Sequence of chain 1.A:
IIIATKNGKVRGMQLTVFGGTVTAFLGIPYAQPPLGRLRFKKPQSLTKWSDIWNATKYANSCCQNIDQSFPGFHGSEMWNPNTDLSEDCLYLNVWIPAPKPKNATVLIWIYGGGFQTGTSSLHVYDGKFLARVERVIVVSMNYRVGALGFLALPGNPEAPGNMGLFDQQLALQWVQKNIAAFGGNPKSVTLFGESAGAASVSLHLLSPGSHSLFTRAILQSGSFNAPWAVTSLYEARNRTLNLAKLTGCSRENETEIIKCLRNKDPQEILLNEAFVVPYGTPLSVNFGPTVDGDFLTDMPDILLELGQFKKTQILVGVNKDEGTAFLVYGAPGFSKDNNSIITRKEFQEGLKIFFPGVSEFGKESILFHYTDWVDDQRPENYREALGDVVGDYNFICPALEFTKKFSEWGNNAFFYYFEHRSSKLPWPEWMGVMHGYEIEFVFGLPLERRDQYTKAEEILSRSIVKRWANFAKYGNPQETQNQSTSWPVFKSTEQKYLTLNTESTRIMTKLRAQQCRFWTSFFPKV

Binding-site contacts:
Ligand atom C3 contacts residue ASN513 of chain 1.A at 3.8 Å.
Ligand atom C7 contacts residue ASN513 of chain 1.A at 3.4 Å.
Ligand atom N2 contacts residue ARG493 of chain 1.A at 4.1 Å.
Ligand atom C7 contacts residue GLU510 of chain 1.A at 4.3 Å.
Ligand atom C7 contacts residue ARG493 of chain 1.A at 3.7 Å.
Ligand atom C8 contacts residue ARG493 of chain 1.A at 3.9 Å.
Ligand atom N2 contacts residue ASN513 of chain 1.A at 3.0 Å (h-bond).
Ligand atom O3 contacts residue ARG493 of chain 1.A at 3.7 Å.
Ligand atom O7 contacts residue ASN513 of chain 1.A at 3.3 Å (h-bond).
Ligand atom C8 contacts residue GLU510 of chain 1.A at 3.9 Å.
Ligand atom O7 contacts residue ARG493 of chain 1.A at 3.7 Å.
Ligand atom O7 contacts residue GLU510 of chain 1.A at 4.3 Å.
Ligand atom C4 contacts residue ASN513 of chain 1.A at 4.2 Å.
Ligand atom O5 contacts residue ASN513 of chain 1.A at 2.3 Å (h-bond).
Ligand atom C8 contacts residue LYS497 of chain 1.A at 3.6 Å.
Ligand atom C2 contacts residue ASN513 of chain 1.A at 2.5 Å.
Ligand atom C1 contacts residue ASN513 of chain 1.A at 1.4 Å.
Ligand atom C5 contacts residue ASN513 of chain 1.A at 3.6 Å.
Ligand atom O7 contacts residue SER494 of chain 1.A at 4.3 Å.

A small-molecule ligand and the protein it binds are described below.
Small molecule (SMILES): CC(=O)N[C@@H]1[C@@H](O)[C@H](O)[C@@H](CO)O[C@H]1O